Binding-site contacts:
Ligand atom C5' contacts residue DC1 of chain 29.G at 1.5 Å.
Ligand atom C1' contacts residue DC1 of chain 29.G at 1.4 Å.
Ligand atom C5' contacts residue PHE277 of chain 29.A at 3.8 Å (hydrophobic).
Ligand atom O5' contacts residue PHE277 of chain 29.A at 4.1 Å.
Ligand atom P contacts residue PHE277 of chain 29.A at 3.7 Å.
Ligand atom O3' contacts residue DC1 of chain 29.G at 1.5 Å (h-bond).
Ligand atom O4' contacts residue ARG10 of chain 29.A at 4.1 Å.
Ligand atom O4' contacts residue PHE277 of chain 29.A at 4.4 Å.
Ligand atom OP2 contacts residue PHE277 of chain 29.A at 3.8 Å.
Ligand atom P contacts residue DC1 of chain 29.G at 0.8 Å.
Ligand atom C4' contacts residue DC1 of chain 29.G at 1.2 Å.
Ligand atom C1' contacts residue ARG10 of chain 29.A at 3.5 Å.
Ligand atom C2' contacts residue DC1 of chain 29.G at 1.4 Å.
Ligand atom O4' contacts residue DC1 of chain 29.G at 0.4 Å (h-bond).
Ligand atom OP2 contacts residue DC1 of chain 29.G at 1.1 Å.
Ligand atom O5' contacts residue DC1 of chain 29.G at 1.2 Å (h-bond).
Ligand atom C3' contacts residue DC1 of chain 29.G at 1.0 Å.
Ligand atom OP1 contacts residue DC1 of chain 29.G at 0.3 Å (h-bond).

Sequence of chain 29.A:
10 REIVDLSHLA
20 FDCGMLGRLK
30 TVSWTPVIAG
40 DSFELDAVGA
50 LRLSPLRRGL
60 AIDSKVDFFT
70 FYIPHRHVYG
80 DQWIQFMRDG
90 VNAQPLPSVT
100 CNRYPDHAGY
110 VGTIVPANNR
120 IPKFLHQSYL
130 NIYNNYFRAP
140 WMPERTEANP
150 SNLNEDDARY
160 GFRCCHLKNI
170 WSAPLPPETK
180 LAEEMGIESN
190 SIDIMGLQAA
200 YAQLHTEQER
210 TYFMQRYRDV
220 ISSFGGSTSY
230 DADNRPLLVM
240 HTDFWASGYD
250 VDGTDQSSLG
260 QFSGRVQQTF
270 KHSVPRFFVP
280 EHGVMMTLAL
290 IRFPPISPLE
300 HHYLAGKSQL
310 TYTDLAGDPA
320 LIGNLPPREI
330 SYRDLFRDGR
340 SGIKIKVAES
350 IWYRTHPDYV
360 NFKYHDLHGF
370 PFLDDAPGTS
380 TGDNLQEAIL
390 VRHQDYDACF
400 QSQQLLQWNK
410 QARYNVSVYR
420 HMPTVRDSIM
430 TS

This small molecule binds to this protein.
Small molecule (SMILES): Nc1ccn([C@H]2C[C@H](O)[C@@H](COP(=O)(O)O)O2)c(=O)n1